Sequence of chain 1.A:
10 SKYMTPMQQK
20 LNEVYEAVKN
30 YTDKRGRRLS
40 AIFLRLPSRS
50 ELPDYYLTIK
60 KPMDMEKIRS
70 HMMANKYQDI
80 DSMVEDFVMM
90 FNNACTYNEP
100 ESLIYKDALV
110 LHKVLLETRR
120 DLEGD

Binding-site contacts:
Ligand atom CAW contacts residue PRO46 of chain 1.A at 3.8 Å (hydrophobic).
Ligand atom CAO contacts residue ILE41 of chain 1.A at 3.6 Å (hydrophobic).
Ligand atom OAJ contacts residue ALA93 of chain 1.A at 4.0 Å.
Ligand atom CAK contacts residue ILE103 of chain 1.A at 3.5 Å (hydrophobic).
Ligand atom OAG contacts residue TYR54 of chain 1.A at 2.7 Å (h-bond).
Ligand atom CAN contacts residue ILE41 of chain 1.A at 4.1 Å (hydrophobic).
Ligand atom CAA contacts residue MET89 of chain 1.A at 3.9 Å (hydrophobic).
Ligand atom CAD contacts residue ILE41 of chain 1.A at 3.4 Å (hydrophobic).
Ligand atom OAJ contacts residue ASN97 of chain 1.A at 2.9 Å (h-bond).
Ligand atom CAV contacts residue PRO46 of chain 1.A at 4.0 Å (hydrophobic).
Ligand atom CAN contacts residue ILE103 of chain 1.A at 4.0 Å (hydrophobic).
Ligand atom CAA contacts residue LEU45 of chain 1.A at 3.9 Å (hydrophobic).
Ligand atom CAD contacts residue LEU45 of chain 1.A at 3.6 Å (hydrophobic).
Ligand atom CAA contacts residue TYR54 of chain 1.A at 3.6 Å (hydrophobic).
Ligand atom CAR contacts residue ILE41 of chain 1.A at 3.8 Å (hydrophobic).
Ligand atom CAH contacts residue ASN97 of chain 1.A at 3.9 Å.
Ligand atom CAA contacts residue PHE42 of chain 1.A at 4.0 Å (hydrophobic).
Ligand atom OAG contacts residue ALA93 of chain 1.A at 3.2 Å.
Ligand atom OAJ contacts residue TYR54 of chain 1.A at 3.5 Å.
Ligand atom CAW contacts residue ILE41 of chain 1.A at 3.7 Å (hydrophobic).
Ligand atom OAJ contacts residue ILE103 of chain 1.A at 3.5 Å.
Ligand atom CAB contacts residue LEU45 of chain 1.A at 3.8 Å (hydrophobic).
Ligand atom CAA contacts residue MET62 of chain 1.A at 3.7 Å (hydrophobic).
Ligand atom CAE contacts residue ILE103 of chain 1.A at 3.9 Å (hydrophobic).
Ligand atom CAM contacts residue ASN97 of chain 1.A at 3.5 Å.
Ligand atom CAB contacts residue MET62 of chain 1.A at 3.6 Å (hydrophobic).
Ligand atom NAL contacts residue ASN97 of chain 1.A at 4.0 Å.
Ligand atom CAC contacts residue LEU45 of chain 1.A at 3.6 Å (hydrophobic).
Ligand atom CAV contacts residue ILE41 of chain 1.A at 4.0 Å (hydrophobic).
Ligand atom CAH contacts residue ILE103 of chain 1.A at 3.2 Å (hydrophobic).
Ligand atom CAC contacts residue PHE42 of chain 1.A at 3.7 Å (hydrophobic).
Ligand atom CAF contacts residue LEU45 of chain 1.A at 3.9 Å (hydrophobic).
Ligand atom OAG contacts residue ASN92 of chain 1.A at 4.0 Å.
Ligand atom CAC contacts residue ILE41 of chain 1.A at 3.2 Å (hydrophobic).
Ligand atom CAF contacts residue TYR54 of chain 1.A at 3.3 Å (hydrophobic).
Ligand atom CAE contacts residue LEU45 of chain 1.A at 3.7 Å (hydrophobic).
Ligand atom CAH contacts residue TYR54 of chain 1.A at 3.9 Å (hydrophobic).
Ligand atom CAI contacts residue ILE103 of chain 1.A at 3.2 Å (hydrophobic).
Ligand atom CAB contacts residue PHE42 of chain 1.A at 3.9 Å (hydrophobic).
Ligand atom CAK contacts residue ASN97 of chain 1.A at 3.5 Å.

The small molecule below binds the protein below.
Small molecule (SMILES): O=C(/C=C/N1CCC[C@H](c2ccccc2)C1)c1ccccc1O